This small molecule binds to this protein.
Small molecule (SMILES): CC(=O)N[C@@H]1[C@@H](O)[C@H](O)[C@@H](CO)O[C@H]1O

Binding-site contacts:
Ligand atom C7 contacts residue ASN163 of chain 1.D at 3.6 Å.
Ligand atom O5 contacts residue ASN163 of chain 1.D at 2.4 Å (h-bond).
Ligand atom C5 contacts residue ASN163 of chain 1.D at 3.7 Å.
Ligand atom O7 contacts residue ASN163 of chain 1.D at 4.0 Å.
Ligand atom N2 contacts residue ASN163 of chain 1.D at 2.9 Å (h-bond).
Ligand atom C4 contacts residue ASN163 of chain 1.D at 4.2 Å.
Ligand atom C3 contacts residue ASN163 of chain 1.D at 3.8 Å.
Ligand atom C1 contacts residue ASN163 of chain 1.D at 1.4 Å.
Ligand atom C2 contacts residue ASN163 of chain 1.D at 2.4 Å.

Sequence of chain 1.D:
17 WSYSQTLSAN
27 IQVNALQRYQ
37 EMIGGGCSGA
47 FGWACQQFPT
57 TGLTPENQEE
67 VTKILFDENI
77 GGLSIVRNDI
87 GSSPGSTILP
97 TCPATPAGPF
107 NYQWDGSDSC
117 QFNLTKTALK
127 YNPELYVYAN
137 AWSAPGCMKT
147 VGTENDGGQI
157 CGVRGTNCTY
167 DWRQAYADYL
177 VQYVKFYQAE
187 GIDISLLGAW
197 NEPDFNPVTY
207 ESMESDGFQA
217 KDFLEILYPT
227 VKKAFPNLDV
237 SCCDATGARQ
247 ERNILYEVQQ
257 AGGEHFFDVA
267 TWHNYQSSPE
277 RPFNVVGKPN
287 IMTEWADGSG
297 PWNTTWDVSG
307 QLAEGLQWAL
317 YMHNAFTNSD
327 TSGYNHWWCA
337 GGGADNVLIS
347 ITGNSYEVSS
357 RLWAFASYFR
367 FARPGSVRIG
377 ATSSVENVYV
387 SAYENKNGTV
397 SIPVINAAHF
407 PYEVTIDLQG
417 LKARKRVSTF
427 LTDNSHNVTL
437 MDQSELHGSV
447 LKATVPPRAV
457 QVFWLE